Binding-site contacts:
Ligand atom CA contacts residue VAL465 of chain 1.C at 3.8 Å (hydrophobic).
Ligand atom CB contacts residue CYS468 of chain 1.C at 4.2 Å (hydrophobic).
Ligand atom C contacts residue ARG198 of chain 1.C at 3.5 Å.
Ligand atom C contacts residue VAL467 of chain 1.C at 3.8 Å (hydrophobic).
Ligand atom C contacts residue GLU277 of chain 1.C at 4.0 Å.
Ligand atom C contacts residue TRP270 of chain 1.C at 3.7 Å (hydrophobic).
Ligand atom N contacts residue GLU277 of chain 1.C at 3.6 Å.
Ligand atom N contacts residue GLY469 of chain 1.C at 3.5 Å (h-bond).
Ligand atom CB contacts residue TRP270 of chain 1.C at 3.7 Å (hydrophobic).
Ligand atom CB contacts residue GLY408 of chain 1.C at 3.4 Å.
Ligand atom C contacts residue GLY408 of chain 1.C at 3.8 Å.
Ligand atom O contacts residue GLY466 of chain 1.C at 4.0 Å.
Ligand atom O contacts residue VAL467 of chain 1.C at 3.1 Å (h-bond).
Ligand atom N contacts residue VAL467 of chain 1.C at 3.1 Å (h-bond).
Ligand atom CB contacts residue ZN1 of chain 1.R at 3.9 Å.
Ligand atom CB contacts residue GLU277 of chain 1.C at 3.1 Å.
Ligand atom O contacts residue GLN409 of chain 1.C at 3.5 Å.
Ligand atom CB contacts residue HIS281 of chain 1.C at 4.0 Å.
Ligand atom C contacts residue GLY469 of chain 1.C at 4.1 Å.
Ligand atom CB contacts residue VAL467 of chain 1.C at 3.2 Å (hydrophobic).
Ligand atom O contacts residue GLY408 of chain 1.C at 3.2 Å (h-bond).
Ligand atom OXT contacts residue ARG198 of chain 1.C at 3.7 Å.
Ligand atom CA contacts residue GLY469 of chain 1.C at 3.7 Å.
Ligand atom O contacts residue GLY407 of chain 1.C at 3.4 Å.
Ligand atom CA contacts residue GLY408 of chain 1.C at 3.4 Å.
Ligand atom N contacts residue TRP270 of chain 1.C at 3.5 Å.
Ligand atom CA contacts residue TRP270 of chain 1.C at 3.6 Å (hydrophobic).
Ligand atom CB contacts residue VAL410 of chain 1.C at 3.7 Å (hydrophobic).
Ligand atom O contacts residue VAL410 of chain 1.C at 3.0 Å (h-bond).
Ligand atom CA contacts residue GLU277 of chain 1.C at 4.1 Å.
Ligand atom O contacts residue VAL465 of chain 1.C at 3.8 Å.
Ligand atom O contacts residue GLY469 of chain 1.C at 3.3 Å (h-bond).
Ligand atom OXT contacts residue VAL465 of chain 1.C at 3.4 Å (h-bond).
Ligand atom CA contacts residue VAL467 of chain 1.C at 3.3 Å (hydrophobic).
Ligand atom C contacts residue VAL465 of chain 1.C at 3.5 Å (hydrophobic).
Ligand atom O contacts residue ARG198 of chain 1.C at 2.6 Å (salt-bridge).
Ligand atom N contacts residue GLY408 of chain 1.C at 3.3 Å (h-bond).
Ligand atom OXT contacts residue VAL467 of chain 1.C at 4.2 Å.
Ligand atom O contacts residue TRP270 of chain 1.C at 3.6 Å.
Ligand atom CB contacts residue GLY469 of chain 1.C at 4.2 Å.

Sequence of chain 1.C:
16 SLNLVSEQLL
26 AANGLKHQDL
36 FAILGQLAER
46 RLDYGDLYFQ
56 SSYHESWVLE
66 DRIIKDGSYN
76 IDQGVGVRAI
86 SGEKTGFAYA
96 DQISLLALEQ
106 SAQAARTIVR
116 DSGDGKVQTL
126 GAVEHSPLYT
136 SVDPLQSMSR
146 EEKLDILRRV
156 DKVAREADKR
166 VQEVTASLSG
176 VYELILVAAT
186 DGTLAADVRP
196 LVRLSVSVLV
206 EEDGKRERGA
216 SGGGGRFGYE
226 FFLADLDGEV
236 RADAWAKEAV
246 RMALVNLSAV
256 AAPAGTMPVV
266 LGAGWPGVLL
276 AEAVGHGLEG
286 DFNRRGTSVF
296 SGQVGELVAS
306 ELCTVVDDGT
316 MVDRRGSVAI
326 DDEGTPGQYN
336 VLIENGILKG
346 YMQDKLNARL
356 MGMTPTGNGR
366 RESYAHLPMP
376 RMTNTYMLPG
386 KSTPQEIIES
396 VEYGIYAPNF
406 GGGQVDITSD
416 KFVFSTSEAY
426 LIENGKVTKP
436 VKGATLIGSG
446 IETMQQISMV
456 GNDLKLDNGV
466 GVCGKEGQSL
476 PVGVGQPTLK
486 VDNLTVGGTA

A protein and the small-molecule ligand that binds it are described below.
Small molecule (SMILES): C[C@H](N)C(=O)N[C@@H](C)C(=O)N[C@@H](C)C(=O)N[C@@H](C)C(=O)N[C@@H](C)C(=O)O